The small molecule below binds the protein below.
Small molecule (SMILES): NC(=O)C[C@@H]1NC(=O)[C@H](Cc2ccccc2)NC(=O)[C@H](Cc2cnc[nH]2)NC(=O)[C@H](CO)NC(=O)CC[C@@H](C(=O)O)NC(=O)[C@H](Cc2ccc(O)cc2)NC(=O)[C@H](CCC(=O)O)NC1=O

Sequence of chain 1.A:
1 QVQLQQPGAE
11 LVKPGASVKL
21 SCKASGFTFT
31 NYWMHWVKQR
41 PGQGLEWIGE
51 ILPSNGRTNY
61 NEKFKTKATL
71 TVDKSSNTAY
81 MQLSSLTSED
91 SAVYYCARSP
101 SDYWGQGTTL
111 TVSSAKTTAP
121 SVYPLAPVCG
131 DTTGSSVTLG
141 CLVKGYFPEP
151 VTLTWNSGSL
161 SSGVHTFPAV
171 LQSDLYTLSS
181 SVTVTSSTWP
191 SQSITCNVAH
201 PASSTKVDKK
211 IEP

Binding-site contacts:
Ligand atom OE1 contacts residue SER99 of chain 1.A at 2.5 Å (h-bond).
Ligand atom CB contacts residue GLY91 of chain 1.B at 3.6 Å.
Ligand atom ND2 contacts residue TRP33 of chain 1.A at 3.5 Å.
Ligand atom O contacts residue TYR32 of chain 1.B at 3.7 Å.
Ligand atom N contacts residue TYR32 of chain 1.B at 3.7 Å.
Ligand atom CD1 contacts residue GLY91 of chain 1.B at 3.4 Å.
Ligand atom CE1 contacts residue GLN89 of chain 1.B at 3.7 Å.
Ligand atom CB contacts residue ASP102 of chain 1.A at 3.5 Å.
Ligand atom CB contacts residue PHE96 of chain 1.B at 3.8 Å (hydrophobic).
Ligand atom ND2 contacts residue GLU50 of chain 1.A at 2.8 Å (salt-bridge).
Ligand atom C contacts residue GLY91 of chain 1.B at 3.7 Å.
Ligand atom O contacts residue TYR32 of chain 1.B at 3.5 Å.
Ligand atom ND2 contacts residue ASN59 of chain 1.A at 3.6 Å.
Ligand atom C contacts residue TYR32 of chain 1.B at 3.8 Å (hydrophobic).
Ligand atom C contacts residue TYR32 of chain 1.B at 3.5 Å (hydrophobic).
Ligand atom CE1 contacts residue ASP102 of chain 1.A at 3.3 Å.
Ligand atom OE1 contacts residue TRP33 of chain 1.A at 3.4 Å.
Ligand atom OE2 contacts residue SER99 of chain 1.A at 3.5 Å (h-bond).
Ligand atom OG contacts residue ASP102 of chain 1.A at 2.6 Å (salt-bridge).
Ligand atom CB contacts residue ASN34 of chain 1.B at 3.5 Å.
Ligand atom CG contacts residue GLY92 of chain 1.B at 3.6 Å.
Ligand atom OD1 contacts residue PHE96 of chain 1.B at 3.6 Å.
Ligand atom CA contacts residue GLY91 of chain 1.B at 3.6 Å.
Ligand atom O contacts residue ASN34 of chain 1.B at 3.0 Å (h-bond).
Ligand atom CB contacts residue TYR49 of chain 1.B at 3.6 Å (hydrophobic).
Ligand atom CD1 contacts residue GLY92 of chain 1.B at 3.4 Å.
Ligand atom O contacts residue PRO100 of chain 1.A at 3.6 Å.
Ligand atom OE1 contacts residue PRO100 of chain 1.A at 3.8 Å.
Ligand atom CD2 contacts residue GLN89 of chain 1.B at 3.5 Å.
Ligand atom CA contacts residue TYR32 of chain 1.B at 3.6 Å (hydrophobic).
Ligand atom NE2 contacts residue ASN34 of chain 1.B at 3.6 Å.
Ligand atom CE1 contacts residue SER99 of chain 1.A at 3.6 Å.
Ligand atom NE2 contacts residue GLN89 of chain 1.B at 2.7 Å (h-bond).
Ligand atom OE1 contacts residue TYR49 of chain 1.B at 3.7 Å.
Ligand atom CD2 contacts residue GLY91 of chain 1.B at 3.7 Å.
Ligand atom O contacts residue TRP33 of chain 1.A at 3.1 Å (h-bond).
Ligand atom ND1 contacts residue SER99 of chain 1.A at 3.5 Å (h-bond).
Ligand atom N contacts residue GLY91 of chain 1.B at 2.9 Å (h-bond).
Ligand atom CD contacts residue SER99 of chain 1.A at 3.4 Å.
Ligand atom OE2 contacts residue PRO100 of chain 1.A at 3.4 Å.

Sequence of chain 1.B:
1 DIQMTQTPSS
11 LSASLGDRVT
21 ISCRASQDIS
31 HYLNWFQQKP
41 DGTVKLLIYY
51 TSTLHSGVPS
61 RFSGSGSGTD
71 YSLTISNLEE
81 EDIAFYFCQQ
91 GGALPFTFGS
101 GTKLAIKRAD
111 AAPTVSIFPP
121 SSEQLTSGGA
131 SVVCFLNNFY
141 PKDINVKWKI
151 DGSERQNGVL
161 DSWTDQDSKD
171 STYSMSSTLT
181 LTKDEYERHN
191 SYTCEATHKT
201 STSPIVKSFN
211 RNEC